Binding-site contacts:
Ligand atom O1 contacts residue ARG71 of chain 1.A at 3.5 Å.
Ligand atom C28 contacts residue ALA52 of chain 1.A at 3.1 Å (hydrophobic).
Ligand atom N3 contacts residue ALA52 of chain 1.A at 3.7 Å.
Ligand atom C20 contacts residue GLU72 of chain 1.A at 3.6 Å.
Ligand atom C28 contacts residue MET110 of chain 1.A at 3.7 Å (hydrophobic).
Ligand atom O2 contacts residue ARG68 of chain 1.A at 3.4 Å.
Ligand atom C1 contacts residue ASP169 of chain 1.A at 3.6 Å.
Ligand atom N5 contacts residue PHE170 of chain 1.A at 3.7 Å.
Ligand atom C25 contacts residue PHE170 of chain 1.A at 3.6 Å (hydrophobic).
Ligand atom C27 contacts residue ALA52 of chain 1.A at 3.5 Å (hydrophobic).
Ligand atom O2 contacts residue ARG71 of chain 1.A at 3.7 Å.
Ligand atom C contacts residue ASP169 of chain 1.A at 3.0 Å.
Ligand atom N5 contacts residue VAL39 of chain 1.A at 3.6 Å.
Ligand atom C26 contacts residue PHE170 of chain 1.A at 3.7 Å (hydrophobic).
Ligand atom C14 contacts residue ILE142 of chain 1.A at 3.7 Å (hydrophobic).
Ligand atom O contacts residue ASP169 of chain 1.A at 2.8 Å (salt-bridge).
Ligand atom C8 contacts residue GLY171 of chain 1.A at 3.6 Å.
Ligand atom C13 contacts residue LEU168 of chain 1.A at 3.7 Å (hydrophobic).
Ligand atom N3 contacts residue THR107 of chain 1.A at 3.0 Å (h-bond).
Ligand atom C13 contacts residue ILE167 of chain 1.A at 3.6 Å (hydrophobic).
Ligand atom C17 contacts residue ASP169 of chain 1.A at 3.7 Å.
Ligand atom O3 contacts residue GLU72 of chain 1.A at 3.5 Å.
Ligand atom N contacts residue GLU72 of chain 1.A at 3.2 Å (salt-bridge).
Ligand atom C20 contacts residue LEU76 of chain 1.A at 3.7 Å (hydrophobic).
Ligand atom N6 contacts residue MET110 of chain 1.A at 3.0 Å (h-bond).
Ligand atom C5 contacts residue ARG71 of chain 1.A at 3.3 Å.
Ligand atom S contacts residue ARG71 of chain 1.A at 3.7 Å.
Ligand atom N1 contacts residue ASP169 of chain 1.A at 3.1 Å (salt-bridge).
Ligand atom C23 contacts residue THR107 of chain 1.A at 3.6 Å.
Ligand atom N1 contacts residue GLU72 of chain 1.A at 3.2 Å (salt-bridge).
Ligand atom C28 contacts residue HIS108 of chain 1.A at 3.6 Å.
Ligand atom C14 contacts residue HIS149 of chain 1.A at 3.7 Å.
Ligand atom C19 contacts residue PHE170 of chain 1.A at 3.7 Å (hydrophobic).
Ligand atom N contacts residue ASP169 of chain 1.A at 3.3 Å (salt-bridge).
Ligand atom C7 contacts residue GLY171 of chain 1.A at 3.4 Å.
Ligand atom C31 contacts residue MET110 of chain 1.A at 3.5 Å (hydrophobic).
Ligand atom C2 contacts residue GLU72 of chain 1.A at 3.4 Å.
Ligand atom O contacts residue LEU168 of chain 1.A at 3.5 Å.
Ligand atom C25 contacts residue VAL39 of chain 1.A at 3.2 Å (hydrophobic).
Ligand atom C30 contacts residue MET110 of chain 1.A at 3.4 Å (hydrophobic).

Sequence of chain 1.A:
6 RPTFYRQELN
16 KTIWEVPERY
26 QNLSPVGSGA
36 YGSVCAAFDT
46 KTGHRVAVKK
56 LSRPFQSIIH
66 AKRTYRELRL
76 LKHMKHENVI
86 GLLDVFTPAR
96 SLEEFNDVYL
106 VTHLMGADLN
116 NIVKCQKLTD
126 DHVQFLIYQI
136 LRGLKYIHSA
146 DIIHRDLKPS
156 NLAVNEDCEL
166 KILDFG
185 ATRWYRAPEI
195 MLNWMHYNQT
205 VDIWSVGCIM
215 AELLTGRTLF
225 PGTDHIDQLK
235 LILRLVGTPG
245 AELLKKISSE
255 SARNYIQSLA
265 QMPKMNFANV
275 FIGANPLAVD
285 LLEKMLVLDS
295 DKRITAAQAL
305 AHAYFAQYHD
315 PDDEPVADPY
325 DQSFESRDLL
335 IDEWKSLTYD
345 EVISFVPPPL

A protein and the small-molecule ligand that binds it are described below.
Small molecule (SMILES): CS(=O)(=O)N1CCC[C@@H](NC(=O)[C@H](CCC2CCCCC2)NC(=O)c2ccc(CNc3ncnc4c3cnn4-c3ccccc3)cc2)C1